Binding-site contacts:
Ligand atom NCD contacts residue PHE130 of chain 1.B at 3.7 Å.
Ligand atom CBD contacts residue HIS94 of chain 1.B at 4.0 Å.
Ligand atom NAD contacts residue HIS94 of chain 1.B at 3.5 Å (h-bond).
Ligand atom CCX contacts residue HIS94 of chain 1.B at 3.9 Å.
Ligand atom OAL contacts residue VAL121 of chain 1.B at 4.0 Å.
Ligand atom CBE contacts residue THR199 of chain 1.B at 3.3 Å.
Ligand atom OAM contacts residue LEU197 of chain 1.B at 3.3 Å.
Ligand atom CAW contacts residue VAL134 of chain 1.B at 3.7 Å (hydrophobic).
Ligand atom CBJ contacts residue PHE130 of chain 1.B at 3.6 Å (hydrophobic).
Ligand atom OAM contacts residue THR198 of chain 1.B at 2.8 Å (h-bond).
Ligand atom SDS contacts residue HIS119 of chain 1.B at 3.9 Å.
Ligand atom CAY contacts residue THR199 of chain 1.B at 3.2 Å.
Ligand atom OAL contacts residue HIS119 of chain 1.B at 3.2 Å (h-bond).
Ligand atom OAL contacts residue ZN1 of chain 1.Q at 2.9 Å.
Ligand atom CCT contacts residue PHE130 of chain 1.B at 4.0 Å (hydrophobic).
Ligand atom CAQ contacts residue LEU203 of chain 1.B at 4.0 Å (hydrophobic).
Ligand atom CAQ contacts residue PRO201 of chain 1.B at 3.9 Å (hydrophobic).
Ligand atom CCX contacts residue ZN1 of chain 1.Q at 4.0 Å.
Ligand atom CBE contacts residue LEU197 of chain 1.B at 3.9 Å (hydrophobic).
Ligand atom CCU contacts residue PHE130 of chain 1.B at 3.9 Å (hydrophobic).
Ligand atom OAM contacts residue ZN1 of chain 1.Q at 4.0 Å.
Ligand atom SDS contacts residue HIS94 of chain 1.B at 3.9 Å.
Ligand atom NAD contacts residue THR198 of chain 1.B at 2.5 Å (h-bond).
Ligand atom OAL contacts residue VAL142 of chain 1.B at 3.7 Å.
Ligand atom NAD contacts residue ZN1 of chain 1.Q at 2.0 Å.
Ligand atom CAV contacts residue PRO201 of chain 1.B at 3.9 Å (hydrophobic).
Ligand atom CAX contacts residue LEU197 of chain 1.B at 4.0 Å (hydrophobic).
Ligand atom NAD contacts residue GLU106 of chain 1.B at 4.0 Å.
Ligand atom NAD contacts residue HIS119 of chain 1.B at 3.4 Å (h-bond).
Ligand atom CBD contacts residue LEU197 of chain 1.B at 4.0 Å (hydrophobic).
Ligand atom SDS contacts residue THR198 of chain 1.B at 3.9 Å.
Ligand atom SDS contacts residue ZN1 of chain 1.Q at 3.0 Å.
Ligand atom OAM contacts residue TRP208 of chain 1.B at 3.5 Å.
Ligand atom CBD contacts residue VAL121 of chain 1.B at 3.9 Å (hydrophobic).
Ligand atom CAX contacts residue VAL121 of chain 1.B at 4.1 Å (hydrophobic).
Ligand atom OAL contacts residue TRP208 of chain 1.B at 3.9 Å.
Ligand atom OAL contacts residue HIS94 of chain 1.B at 3.2 Å.
Ligand atom CAX contacts residue GLN92 of chain 1.B at 4.0 Å.
Ligand atom NAD contacts residue HIS96 of chain 1.B at 3.3 Å (h-bond).
Ligand atom CAV contacts residue LEU197 of chain 1.B at 3.8 Å (hydrophobic).

Sequence of chain 1.B:
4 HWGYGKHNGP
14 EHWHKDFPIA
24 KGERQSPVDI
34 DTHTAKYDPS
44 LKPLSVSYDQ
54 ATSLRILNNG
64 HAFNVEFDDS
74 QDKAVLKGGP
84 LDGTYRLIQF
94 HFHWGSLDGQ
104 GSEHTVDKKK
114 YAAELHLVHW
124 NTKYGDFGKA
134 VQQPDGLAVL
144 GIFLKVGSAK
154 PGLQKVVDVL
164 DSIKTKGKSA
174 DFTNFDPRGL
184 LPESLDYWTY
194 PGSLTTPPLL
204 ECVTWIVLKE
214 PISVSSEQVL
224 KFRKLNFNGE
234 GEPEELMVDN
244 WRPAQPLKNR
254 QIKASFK

The protein below binds the small molecule below.
Small molecule (SMILES): CC(C)COc1cc(C(=O)Nc2cccc3c(O)cc(C(=O)Nc4cccc5c(OCCCN)cc(C(=O)Nc6cccc7c(OCC(=O)O)cc(C(=O)O)nc67)nc45)nc23)nc2c(NC(=O)NCCCCOc3cccc(CNC(=O)c4ccc(S(N)(=O)=O)cc4)c3)cccc12